Sequence of chain 1.A:
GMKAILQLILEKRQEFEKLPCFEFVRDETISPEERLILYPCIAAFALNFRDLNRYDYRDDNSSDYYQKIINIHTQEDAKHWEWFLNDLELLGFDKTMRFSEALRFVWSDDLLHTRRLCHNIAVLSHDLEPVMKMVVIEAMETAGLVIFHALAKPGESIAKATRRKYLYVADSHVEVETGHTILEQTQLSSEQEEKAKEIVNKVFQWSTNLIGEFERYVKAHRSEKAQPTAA

A small-molecule ligand and the protein it binds are described below.
Small molecule (SMILES): N[C@@H](Cc1c[nH]c2c(Br)cc(Br)cc12)C(=O)O

Binding-site contacts:
Ligand atom BR2 contacts residue SER224 of chain 1.A at 3.2 Å.
Ligand atom BR2 contacts residue MET149 of chain 1.A at 3.7 Å.
Ligand atom CE3 contacts residue PHE157 of chain 1.A at 3.7 Å (hydrophobic).
Ligand atom N contacts residue HIS182 of chain 1.A at 3.0 Å (h-bond).
Ligand atom CD2 contacts residue PHE54 of chain 1.A at 3.4 Å (hydrophobic).
Ligand atom CZ3 contacts residue ILE156 of chain 1.A at 3.8 Å (hydrophobic).
Ligand atom CB contacts residue PHE58 of chain 1.A at 3.5 Å (hydrophobic).
Ligand atom BR2 contacts residue ALA152 of chain 1.A at 3.7 Å.
Ligand atom CE3 contacts residue PHE54 of chain 1.A at 3.1 Å (hydrophobic).
Ligand atom O contacts residue TYR177 of chain 1.A at 2.8 Å (h-bond).
Ligand atom OXT contacts residue TYR177 of chain 1.A at 3.4 Å.
Ligand atom C contacts residue HIS182 of chain 1.A at 3.7 Å.
Ligand atom C contacts residue TYR177 of chain 1.A at 3.5 Å (hydrophobic).
Ligand atom CD1 contacts residue PHE58 of chain 1.A at 4.0 Å (hydrophobic).
Ligand atom CZ2 contacts residue PHE54 of chain 1.A at 4.0 Å (hydrophobic).
Ligand atom CA contacts residue PHE157 of chain 1.A at 3.8 Å (hydrophobic).
Ligand atom CH2 contacts residue ILE156 of chain 1.A at 3.1 Å (hydrophobic).
Ligand atom CD1 contacts residue GLY153 of chain 1.A at 3.7 Å.
Ligand atom O contacts residue PHE54 of chain 1.A at 3.9 Å.
Ligand atom BR2 contacts residue LEU126 of chain 1.A at 3.9 Å.
Ligand atom BR1 contacts residue PHE54 of chain 1.A at 3.9 Å.
Ligand atom O contacts residue PHE58 of chain 1.A at 4.0 Å.
Ligand atom BR2 contacts residue ILE156 of chain 1.A at 3.9 Å.
Ligand atom CB contacts residue FE21 of chain 1.C at 3.8 Å.
Ligand atom CG contacts residue PHE54 of chain 1.A at 3.9 Å (hydrophobic).
Ligand atom OXT contacts residue HIS89 of chain 1.A at 3.0 Å.
Ligand atom N contacts residue FE21 of chain 1.C at 2.1 Å.
Ligand atom OXT contacts residue FE21 of chain 1.C at 2.1 Å.
Ligand atom C contacts residue FE21 of chain 1.C at 2.9 Å.
Ligand atom OXT contacts residue HIS182 of chain 1.A at 3.0 Å (h-bond).
Ligand atom CZ3 contacts residue PHE54 of chain 1.A at 3.6 Å (hydrophobic).
Ligand atom CE2 contacts residue PHE54 of chain 1.A at 3.7 Å (hydrophobic).
Ligand atom CZ2 contacts residue ILE156 of chain 1.A at 3.5 Å (hydrophobic).
Ligand atom CA contacts residue FE21 of chain 1.C at 3.0 Å.
Ligand atom CD1 contacts residue MET149 of chain 1.A at 3.7 Å (hydrophobic).
Ligand atom NE1 contacts residue GLY153 of chain 1.A at 3.5 Å.
Ligand atom NE1 contacts residue MET149 of chain 1.A at 3.3 Å (h-bond).
Ligand atom CA contacts residue HIS182 of chain 1.A at 3.8 Å.
Ligand atom CE2 contacts residue GLY153 of chain 1.A at 3.8 Å.
Ligand atom N contacts residue GLU186 of chain 1.A at 3.1 Å (salt-bridge).